Binding-site contacts:
Ligand atom CL21 contacts residue HIS164 of chain 1.A at 3.8 Å.
Ligand atom C11 contacts residue PHE140 of chain 1.A at 3.4 Å (hydrophobic).
Ligand atom C19 contacts residue DMS1 of chain 1.E at 3.6 Å.
Ligand atom C17 contacts residue ASN142 of chain 1.A at 3.8 Å.
Ligand atom O18 contacts residue GLU166 of chain 1.A at 3.2 Å (salt-bridge).
Ligand atom N12 contacts residue GLU166 of chain 1.A at 3.9 Å.
Ligand atom C4 contacts residue MET165 of chain 1.A at 3.7 Å (hydrophobic).
Ligand atom CL21 contacts residue HIS41 of chain 1.A at 3.5 Å.
Ligand atom C11 contacts residue GLU166 of chain 1.A at 3.5 Å.
Ligand atom C13 contacts residue HIS163 of chain 1.A at 3.2 Å.
Ligand atom C10 contacts residue LEU141 of chain 1.A at 3.8 Å (hydrophobic).
Ligand atom C11 contacts residue HIS163 of chain 1.A at 3.9 Å.
Ligand atom CL21 contacts residue MET165 of chain 1.A at 3.8 Å.
Ligand atom O18 contacts residue MET165 of chain 1.A at 3.5 Å.
Ligand atom N6 contacts residue CYS145 of chain 1.A at 3.8 Å.
Ligand atom C5 contacts residue HIS164 of chain 1.A at 4.0 Å.
Ligand atom C4 contacts residue HIS41 of chain 1.A at 3.8 Å.
Ligand atom C16 contacts residue ASN142 of chain 1.A at 3.9 Å.
Ligand atom C19 contacts residue GLN189 of chain 1.A at 3.3 Å.
Ligand atom CL21 contacts residue MET49 of chain 1.A at 3.8 Å.
Ligand atom N12 contacts residue HIS163 of chain 1.A at 2.8 Å (h-bond).
Ligand atom C10 contacts residue ASN142 of chain 1.A at 4.0 Å.
Ligand atom C20 contacts residue GLN189 of chain 1.A at 3.9 Å.
Ligand atom CL21 contacts residue ASP187 of chain 1.A at 3.6 Å.
Ligand atom C17 contacts residue LEU141 of chain 1.A at 3.8 Å (hydrophobic).
Ligand atom C13 contacts residue GLU166 of chain 1.A at 3.9 Å.
Ligand atom C11 contacts residue LEU141 of chain 1.A at 3.7 Å (hydrophobic).
Ligand atom C10 contacts residue PHE140 of chain 1.A at 3.9 Å (hydrophobic).
Ligand atom C4 contacts residue HIS164 of chain 1.A at 3.3 Å.
Ligand atom C5 contacts residue MET165 of chain 1.A at 3.6 Å (hydrophobic).
Ligand atom C15 contacts residue ASN142 of chain 1.A at 3.9 Å.
Ligand atom C5 contacts residue MET49 of chain 1.A at 3.7 Å (hydrophobic).
Ligand atom N12 contacts residue PHE140 of chain 1.A at 3.8 Å.
Ligand atom N12 contacts residue SER144 of chain 1.A at 3.6 Å (h-bond).
Ligand atom C14 contacts residue ASN142 of chain 1.A at 3.7 Å.
Ligand atom C10 contacts residue GLU166 of chain 1.A at 3.8 Å.
Ligand atom C7 contacts residue MET49 of chain 1.A at 3.4 Å (hydrophobic).
Ligand atom C17 contacts residue GLU166 of chain 1.A at 3.4 Å.
Ligand atom C17 contacts residue PHE140 of chain 1.A at 3.6 Å (hydrophobic).
Ligand atom C13 contacts residue CYS145 of chain 1.A at 3.9 Å (hydrophobic).

Sequence of chain 1.A:
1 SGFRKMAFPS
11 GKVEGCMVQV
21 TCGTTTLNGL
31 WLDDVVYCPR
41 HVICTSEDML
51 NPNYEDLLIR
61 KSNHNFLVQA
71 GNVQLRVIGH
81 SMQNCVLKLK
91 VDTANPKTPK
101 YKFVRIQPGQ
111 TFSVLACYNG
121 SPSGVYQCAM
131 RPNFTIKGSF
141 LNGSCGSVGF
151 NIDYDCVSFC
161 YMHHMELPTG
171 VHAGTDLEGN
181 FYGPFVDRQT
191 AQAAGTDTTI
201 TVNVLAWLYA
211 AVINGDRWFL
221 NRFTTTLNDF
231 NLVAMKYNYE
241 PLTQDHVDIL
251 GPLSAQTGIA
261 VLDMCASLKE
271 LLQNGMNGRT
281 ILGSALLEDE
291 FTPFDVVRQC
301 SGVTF

This small molecule binds to this protein.
Small molecule (SMILES): O=C(Cc1cccc(Cl)c1)Nc1cncc2ccccc12

Sequence of chain 1.B:
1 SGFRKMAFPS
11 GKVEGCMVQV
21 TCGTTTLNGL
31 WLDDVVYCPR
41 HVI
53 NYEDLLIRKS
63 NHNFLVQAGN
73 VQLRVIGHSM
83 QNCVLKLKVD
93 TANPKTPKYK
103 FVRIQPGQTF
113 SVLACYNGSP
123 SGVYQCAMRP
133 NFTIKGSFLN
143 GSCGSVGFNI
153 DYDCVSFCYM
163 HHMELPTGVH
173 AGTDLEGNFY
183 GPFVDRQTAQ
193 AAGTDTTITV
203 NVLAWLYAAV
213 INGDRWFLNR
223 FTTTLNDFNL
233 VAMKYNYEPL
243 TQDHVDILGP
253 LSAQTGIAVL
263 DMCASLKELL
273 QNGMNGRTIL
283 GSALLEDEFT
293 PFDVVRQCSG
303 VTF